Sequence of chain 1.B:
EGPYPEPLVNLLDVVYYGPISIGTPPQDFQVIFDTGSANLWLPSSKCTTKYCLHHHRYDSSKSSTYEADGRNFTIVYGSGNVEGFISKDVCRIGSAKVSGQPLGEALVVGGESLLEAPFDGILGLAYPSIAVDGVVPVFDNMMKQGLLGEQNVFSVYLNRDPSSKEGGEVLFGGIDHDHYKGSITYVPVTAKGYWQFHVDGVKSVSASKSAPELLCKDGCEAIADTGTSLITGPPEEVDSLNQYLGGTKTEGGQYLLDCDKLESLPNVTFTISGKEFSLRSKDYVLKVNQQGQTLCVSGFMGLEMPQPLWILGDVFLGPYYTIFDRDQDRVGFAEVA

Binding-site contacts:
Ligand atom CB contacts residue GLY229 of chain 1.B at 3.2 Å.
Ligand atom N contacts residue GLY229 of chain 1.B at 3.0 Å (h-bond).
Ligand atom N contacts residue VAL78 of chain 1.B at 2.9 Å (h-bond).
Ligand atom CD2 contacts residue TYR79 of chain 1.B at 3.7 Å (hydrophobic).
Ligand atom OH contacts residue GLY229 of chain 1.B at 3.5 Å (h-bond).
Ligand atom CA contacts residue GLY229 of chain 1.B at 3.6 Å.
Ligand atom N contacts residue SER81 of chain 1.B at 2.9 Å (h-bond).
Ligand atom N contacts residue SER231 of chain 1.B at 2.9 Å (h-bond).
Ligand atom CD2 contacts residue GLY80 of chain 1.B at 3.6 Å.
Ligand atom CA contacts residue THR230 of chain 1.B at 3.5 Å.
Ligand atom CG contacts residue GLY229 of chain 1.B at 3.5 Å.
Ligand atom O contacts residue GLY80 of chain 1.B at 3.0 Å (h-bond).
Ligand atom N contacts residue GLY38 of chain 1.B at 3.0 Å (h-bond).
Ligand atom CH contacts residue ASP36 of chain 1.B at 3.3 Å.
Ligand atom CB contacts residue ASP36 of chain 1.B at 3.6 Å.
Ligand atom C contacts residue VAL78 of chain 1.B at 3.6 Å (hydrophobic).
Ligand atom CA contacts residue VAL78 of chain 1.B at 3.5 Å (hydrophobic).
Ligand atom OH contacts residue ASP227 of chain 1.B at 2.6 Å (salt-bridge).
Ligand atom C contacts residue SER231 of chain 1.B at 3.7 Å.
Ligand atom CG2 contacts residue SER231 of chain 1.B at 3.6 Å.
Ligand atom OH contacts residue ASP36 of chain 1.B at 2.6 Å (salt-bridge).
Ligand atom CA contacts residue SER231 of chain 1.B at 3.5 Å.
Ligand atom CG2 contacts residue GLY229 of chain 1.B at 3.5 Å.
Ligand atom CB contacts residue SER81 of chain 1.B at 3.7 Å.
Ligand atom CB contacts residue SER39 of chain 1.B at 3.7 Å.
Ligand atom CM contacts residue GLY38 of chain 1.B at 3.6 Å.
Ligand atom N contacts residue THR230 of chain 1.B at 3.6 Å.
Ligand atom O contacts residue SER81 of chain 1.B at 3.1 Å (h-bond).
Ligand atom CM contacts residue ASP227 of chain 1.B at 3.6 Å.
Ligand atom CA contacts residue SER81 of chain 1.B at 3.3 Å.
Ligand atom CG1 contacts residue GLN256 of chain 1.B at 3.7 Å.
Ligand atom O contacts residue SER231 of chain 1.B at 2.9 Å (h-bond).
Ligand atom CD1 contacts residue ILE34 of chain 1.B at 3.4 Å (hydrophobic).
Ligand atom O contacts residue TYR196 of chain 1.B at 2.6 Å (h-bond).
Ligand atom O contacts residue GLY80 of chain 1.B at 3.0 Å (h-bond).
Ligand atom O contacts residue TYR79 of chain 1.B at 3.2 Å.
Ligand atom O contacts residue THR230 of chain 1.B at 3.3 Å.
Ligand atom C contacts residue SER81 of chain 1.B at 3.5 Å.
Ligand atom OH contacts residue VAL78 of chain 1.B at 3.1 Å (h-bond).
Ligand atom CH contacts residue ASP227 of chain 1.B at 3.6 Å.

The protein below binds the small molecule below.
Small molecule (SMILES): CC(C)CC(=O)N[C@H](C(=O)N[C@H](C(=O)N[C@@H](CC(C)C)[C@@H](O)CC(=O)N[C@@H](C)C(=O)N[C@@H](CC(C)C)[C@@H](O)CC(=O)O)C(C)C)C(C)C